Binding-site contacts:
Ligand atom C1 contacts residue SER43 of chain 1.A at 3.5 Å.
Ligand atom O7 contacts residue ASN41 of chain 1.A at 3.0 Å (h-bond).
Ligand atom C7 contacts residue ASN41 of chain 1.A at 3.2 Å.
Ligand atom C1 contacts residue ASN41 of chain 1.A at 1.4 Å.
Ligand atom C4 contacts residue ASN41 of chain 1.A at 4.3 Å.
Ligand atom O5 contacts residue ASN41 of chain 1.A at 2.4 Å (h-bond).
Ligand atom N2 contacts residue ASN41 of chain 1.A at 3.0 Å (h-bond).
Ligand atom O5 contacts residue SER43 of chain 1.A at 3.7 Å.
Ligand atom C3 contacts residue ASN41 of chain 1.A at 3.8 Å.
Ligand atom C5 contacts residue SER43 of chain 1.A at 4.1 Å.
Ligand atom C1 contacts residue LEU44 of chain 1.A at 4.4 Å (hydrophobic).
Ligand atom C8 contacts residue ASN41 of chain 1.A at 4.4 Å.
Ligand atom C6 contacts residue LEU44 of chain 1.A at 4.2 Å (hydrophobic).
Ligand atom C8 contacts residue CYS40 of chain 1.A at 4.5 Å (hydrophobic).
Ligand atom O7 contacts residue CYS40 of chain 1.A at 4.4 Å.
Ligand atom C2 contacts residue ASN41 of chain 1.A at 2.5 Å.
Ligand atom C5 contacts residue ASN41 of chain 1.A at 3.7 Å.
Ligand atom O5 contacts residue LEU44 of chain 1.A at 3.8 Å.

Sequence of chain 1.A:
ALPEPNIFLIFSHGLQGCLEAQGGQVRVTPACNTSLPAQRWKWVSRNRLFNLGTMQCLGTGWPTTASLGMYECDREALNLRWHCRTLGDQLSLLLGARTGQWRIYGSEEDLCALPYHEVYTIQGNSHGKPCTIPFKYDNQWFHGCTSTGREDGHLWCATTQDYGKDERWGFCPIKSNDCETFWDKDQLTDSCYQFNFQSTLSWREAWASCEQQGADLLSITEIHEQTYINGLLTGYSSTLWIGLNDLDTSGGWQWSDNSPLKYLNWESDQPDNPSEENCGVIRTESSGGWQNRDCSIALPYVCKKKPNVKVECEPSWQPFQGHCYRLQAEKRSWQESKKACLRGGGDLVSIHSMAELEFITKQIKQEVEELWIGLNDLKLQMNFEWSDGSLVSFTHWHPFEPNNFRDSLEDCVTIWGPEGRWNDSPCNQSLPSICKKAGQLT

The small molecule below binds the protein below.
Small molecule (SMILES): CC(=O)N[C@@H]1[C@@H](O)[C@H](O)[C@@H](CO)O[C@H]1O